Sequence of chain 1.B:
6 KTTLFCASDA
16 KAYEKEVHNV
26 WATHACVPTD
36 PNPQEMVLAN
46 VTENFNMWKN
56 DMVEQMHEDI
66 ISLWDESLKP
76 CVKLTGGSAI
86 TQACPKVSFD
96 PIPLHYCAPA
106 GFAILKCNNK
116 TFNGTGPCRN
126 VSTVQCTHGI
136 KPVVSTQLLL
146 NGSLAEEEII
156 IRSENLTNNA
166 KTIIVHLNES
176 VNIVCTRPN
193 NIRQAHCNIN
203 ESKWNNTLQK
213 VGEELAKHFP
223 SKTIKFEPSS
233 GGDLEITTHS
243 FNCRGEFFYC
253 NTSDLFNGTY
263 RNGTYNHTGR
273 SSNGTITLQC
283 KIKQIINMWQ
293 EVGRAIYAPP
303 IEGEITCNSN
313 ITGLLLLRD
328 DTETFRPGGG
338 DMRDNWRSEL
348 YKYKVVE

A protein and the small-molecule ligand that binds it are described below.
Small molecule (SMILES): [H]/N=C(/N)NC[C@H]1[C@H](CC[C@H](O)CO)c2cc(CNC)ccc2[C@@H]1NC(=O)C(=O)Nc1ccc(Cl)c(F)c1

Binding-site contacts:
Ligand atom C20 contacts residue 7IW1 of chain 1.T at 0.2 Å.
Ligand atom N19 contacts residue 7IW1 of chain 1.T at 0.3 Å (h-bond).
Ligand atom F23 contacts residue 7IW1 of chain 1.T at 0.5 Å.
Ligand atom C21 contacts residue 7IW1 of chain 1.T at 0.3 Å.
Ligand atom C07 contacts residue 7IW1 of chain 1.T at 0.3 Å.
Ligand atom C27 contacts residue 7IW1 of chain 1.T at 0.1 Å.
Ligand atom C06 contacts residue 7IW1 of chain 1.T at 0.3 Å.
Ligand atom C02 contacts residue 7IW1 of chain 1.T at 0.1 Å.
Ligand atom C00 contacts residue 7IW1 of chain 1.T at 0.4 Å.
Ligand atom O32 contacts residue 7IW1 of chain 1.T at 0.2 Å (h-bond).
Ligand atom N01 contacts residue 7IW1 of chain 1.T at 0.4 Å (h-bond).
Ligand atom C05 contacts residue 7IW1 of chain 1.T at 0.3 Å.
Ligand atom N contacts residue 7IW1 of chain 1.T at 0.5 Å (h-bond).
Ligand atom O31 contacts residue 7IW1 of chain 1.T at 1.3 Å.
Ligand atom C26 contacts residue 7IW1 of chain 1.T at 0.2 Å.
Ligand atom CL25 contacts residue 7IW1 of chain 1.T at 0.4 Å.
Ligand atom N03 contacts residue 7IW1 of chain 1.T at 0.3 Å (h-bond).
Ligand atom N14 contacts residue 7IW1 of chain 1.T at 0.3 Å (h-bond).
Ligand atom O18 contacts residue 7IW1 of chain 1.T at 0.2 Å (h-bond).
Ligand atom N28 contacts residue 7IW1 of chain 1.T at 0.2 Å (h-bond).
Ligand atom C08 contacts residue 7IW1 of chain 1.T at 0.3 Å.
Ligand atom C contacts residue 7IW1 of chain 1.T at 0.8 Å.
Ligand atom C09 contacts residue 7IW1 of chain 1.T at 0.4 Å.
Ligand atom C31 contacts residue 7IW1 of chain 1.T at 0.3 Å.
Ligand atom C12 contacts residue 7IW1 of chain 1.T at 0.3 Å.
Ligand atom C11 contacts residue 7IW1 of chain 1.T at 0.4 Å.
Ligand atom O18 contacts residue TRP291 of chain 1.B at 2.7 Å.
Ligand atom O32 contacts residue HIS62 of chain 1.B at 2.9 Å (h-bond).
Ligand atom C10 contacts residue 7IW1 of chain 1.T at 0.4 Å.
Ligand atom C17 contacts residue 7IW1 of chain 1.T at 0.3 Å.
Ligand atom C34 contacts residue 7IW1 of chain 1.T at 0.2 Å.
Ligand atom C33 contacts residue 7IW1 of chain 1.T at 0.3 Å.
Ligand atom C04 contacts residue 7IW1 of chain 1.T at 0.5 Å.
Ligand atom C13 contacts residue 7IW1 of chain 1.T at 0.3 Å.
Ligand atom O31 contacts residue ARG340 of chain 1.B at 2.8 Å (salt-bridge).
Ligand atom C24 contacts residue 7IW1 of chain 1.T at 0.3 Å.
Ligand atom C32 contacts residue 7IW1 of chain 1.T at 0.4 Å.
Ligand atom C15 contacts residue 7IW1 of chain 1.T at 0.3 Å.
Ligand atom C22 contacts residue 7IW1 of chain 1.T at 0.4 Å.
Ligand atom O16 contacts residue 7IW1 of chain 1.T at 0.3 Å (h-bond).